Sequence of chain 1.W:
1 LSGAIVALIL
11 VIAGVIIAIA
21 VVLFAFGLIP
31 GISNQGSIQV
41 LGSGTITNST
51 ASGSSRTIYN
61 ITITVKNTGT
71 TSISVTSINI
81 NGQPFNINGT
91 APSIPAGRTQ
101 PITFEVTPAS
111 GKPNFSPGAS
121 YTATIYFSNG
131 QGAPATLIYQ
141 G

A protein and the small-molecule ligand that binds it are described below.
Small molecule (SMILES): CC(=O)N[C@H]1[C@H](O[C@H]2[C@H](O)[C@@H](NC(C)=O)CO[C@@H]2CO)O[C@H](CO)[C@@H](O)[C@@H]1O[C@@H]1O[C@H](CS(=O)(=O)O)[C@@H](O)[C@H](O)[C@H]1O

Binding-site contacts:
Ligand atom C8 contacts residue GLY53 of chain 1.W at 3.5 Å.
Ligand atom C8 contacts residue THR57 of chain 1.W at 3.9 Å.
Ligand atom N2 contacts residue ASN48 of chain 1.W at 2.8 Å (h-bond).
Ligand atom O3 contacts residue LYS112 of chain 1.W at 3.8 Å.
Ligand atom O7 contacts residue ASN48 of chain 1.W at 3.5 Å (h-bond).
Ligand atom O7 contacts residue TYR59 of chain 1.W at 2.6 Å (h-bond).
Ligand atom O6 contacts residue SER52 of chain 1.W at 4.3 Å.
Ligand atom C8 contacts residue TYR139 of chain 1.W at 3.5 Å (hydrophobic).
Ligand atom C8 contacts residue ASN48 of chain 1.W at 4.4 Å.
Ligand atom C1 contacts residue ASN48 of chain 1.W at 1.5 Å.
Ligand atom C8 contacts residue PHE115 of chain 1.W at 3.9 Å (hydrophobic).
Ligand atom N2 contacts residue TYR139 of chain 1.W at 3.9 Å.
Ligand atom O1S6 contacts residue GLY53 of chain 1.W at 3.8 Å.
Ligand atom C3 contacts residue ASN48 of chain 1.W at 3.8 Å.
Ligand atom C8 contacts residue ASN114 of chain 1.W at 4.1 Å.
Ligand atom C8 contacts residue SER55 of chain 1.W at 2.9 Å.
Ligand atom O5 contacts residue ASN48 of chain 1.W at 2.4 Å (h-bond).
Ligand atom C7 contacts residue TYR139 of chain 1.W at 4.0 Å (hydrophobic).
Ligand atom O7 contacts residue THR57 of chain 1.W at 3.2 Å.
Ligand atom C4 contacts residue ASN48 of chain 1.W at 4.3 Å.
Ligand atom O5 contacts residue THR50 of chain 1.W at 3.4 Å.
Ligand atom N2 contacts residue GLY53 of chain 1.W at 3.8 Å.
Ligand atom C6 contacts residue SER52 of chain 1.W at 4.0 Å.
Ligand atom C7 contacts residue GLY53 of chain 1.W at 4.2 Å.
Ligand atom C5 contacts residue THR50 of chain 1.W at 3.4 Å.
Ligand atom C1 contacts residue THR50 of chain 1.W at 4.0 Å.
Ligand atom C6 contacts residue THR50 of chain 1.W at 3.5 Å.
Ligand atom O1S6 contacts residue SER52 of chain 1.W at 3.3 Å (h-bond).
Ligand atom C8 contacts residue TYR59 of chain 1.W at 3.2 Å (hydrophobic).
Ligand atom C8 contacts residue THR50 of chain 1.W at 3.6 Å.
Ligand atom C5 contacts residue ASN48 of chain 1.W at 3.7 Å.
Ligand atom C6 contacts residue GLY53 of chain 1.W at 3.8 Å.
Ligand atom C7 contacts residue SER55 of chain 1.W at 4.3 Å.
Ligand atom C7 contacts residue ASN48 of chain 1.W at 3.4 Å.
Ligand atom C2 contacts residue ASN48 of chain 1.W at 2.5 Å.
Ligand atom C7 contacts residue TYR59 of chain 1.W at 3.3 Å (hydrophobic).
Ligand atom C7 contacts residue THR57 of chain 1.W at 3.8 Å.